Sequence of chain 1.B:
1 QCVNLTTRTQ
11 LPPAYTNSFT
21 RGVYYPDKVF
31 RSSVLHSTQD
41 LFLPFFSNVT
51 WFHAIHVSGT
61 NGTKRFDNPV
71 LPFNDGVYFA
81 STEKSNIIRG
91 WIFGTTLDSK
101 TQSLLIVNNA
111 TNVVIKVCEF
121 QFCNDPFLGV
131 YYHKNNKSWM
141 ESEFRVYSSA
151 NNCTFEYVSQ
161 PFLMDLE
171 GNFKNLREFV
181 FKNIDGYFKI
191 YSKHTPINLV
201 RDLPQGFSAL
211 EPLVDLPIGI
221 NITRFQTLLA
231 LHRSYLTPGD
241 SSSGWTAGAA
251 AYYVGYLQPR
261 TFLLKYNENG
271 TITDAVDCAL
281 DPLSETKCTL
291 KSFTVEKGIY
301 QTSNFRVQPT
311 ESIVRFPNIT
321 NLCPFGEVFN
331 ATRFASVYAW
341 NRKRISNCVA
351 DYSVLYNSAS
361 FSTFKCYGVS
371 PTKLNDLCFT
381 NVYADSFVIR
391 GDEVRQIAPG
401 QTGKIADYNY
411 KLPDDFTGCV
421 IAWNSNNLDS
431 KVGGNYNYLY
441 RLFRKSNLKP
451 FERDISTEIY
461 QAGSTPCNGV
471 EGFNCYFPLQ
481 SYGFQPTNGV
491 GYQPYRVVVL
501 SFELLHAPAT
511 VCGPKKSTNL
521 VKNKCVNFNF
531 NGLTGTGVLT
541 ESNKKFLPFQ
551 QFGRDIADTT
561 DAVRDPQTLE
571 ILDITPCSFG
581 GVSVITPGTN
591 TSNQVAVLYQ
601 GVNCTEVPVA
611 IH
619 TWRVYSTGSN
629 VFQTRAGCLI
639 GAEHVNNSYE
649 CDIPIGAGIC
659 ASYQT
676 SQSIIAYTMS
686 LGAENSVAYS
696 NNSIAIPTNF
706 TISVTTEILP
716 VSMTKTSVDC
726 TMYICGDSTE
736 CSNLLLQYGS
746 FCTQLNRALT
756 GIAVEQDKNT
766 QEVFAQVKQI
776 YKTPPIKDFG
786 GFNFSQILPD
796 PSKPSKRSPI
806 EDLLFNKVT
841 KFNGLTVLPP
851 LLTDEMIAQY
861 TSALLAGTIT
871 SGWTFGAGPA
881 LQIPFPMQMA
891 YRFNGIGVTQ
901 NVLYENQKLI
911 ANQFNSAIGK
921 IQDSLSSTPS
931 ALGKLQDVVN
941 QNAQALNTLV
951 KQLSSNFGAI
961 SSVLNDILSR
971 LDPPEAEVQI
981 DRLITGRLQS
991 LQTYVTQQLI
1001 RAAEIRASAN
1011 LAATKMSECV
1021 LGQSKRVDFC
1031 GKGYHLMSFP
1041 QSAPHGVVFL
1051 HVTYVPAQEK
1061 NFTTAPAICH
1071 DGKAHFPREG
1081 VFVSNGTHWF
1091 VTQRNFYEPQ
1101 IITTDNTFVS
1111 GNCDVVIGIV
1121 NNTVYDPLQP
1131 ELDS

Binding-site contacts:
Ligand atom C2 contacts residue ASN152 of chain 1.C at 2.5 Å.
Ligand atom O6 contacts residue ASN152 of chain 1.C at 3.6 Å.
Ligand atom O4 contacts residue LYS449 of chain 1.B at 3.3 Å.
Ligand atom C3 contacts residue ASN152 of chain 1.C at 3.8 Å.
Ligand atom C7 contacts residue ASN152 of chain 1.C at 3.3 Å.
Ligand atom C4 contacts residue ASN152 of chain 1.C at 4.3 Å.
Ligand atom C5 contacts residue ASN152 of chain 1.C at 3.7 Å.
Ligand atom C6 contacts residue ASN152 of chain 1.C at 4.4 Å.
Ligand atom C1 contacts residue ASN152 of chain 1.C at 1.4 Å.
Ligand atom O3 contacts residue GLU452 of chain 1.B at 4.3 Å.
Ligand atom N2 contacts residue ASN152 of chain 1.C at 2.9 Å (h-bond).
Ligand atom O7 contacts residue ASN152 of chain 1.C at 3.4 Å (h-bond).
Ligand atom O5 contacts residue ASN152 of chain 1.C at 2.4 Å (h-bond).
Ligand atom C4 contacts residue LYS449 of chain 1.B at 4.4 Å.
Ligand atom C8 contacts residue ASN152 of chain 1.C at 4.4 Å.
Ligand atom C3 contacts residue LYS449 of chain 1.B at 4.4 Å.
Ligand atom O3 contacts residue LYS449 of chain 1.B at 4.0 Å.

Sequence of chain 1.C:
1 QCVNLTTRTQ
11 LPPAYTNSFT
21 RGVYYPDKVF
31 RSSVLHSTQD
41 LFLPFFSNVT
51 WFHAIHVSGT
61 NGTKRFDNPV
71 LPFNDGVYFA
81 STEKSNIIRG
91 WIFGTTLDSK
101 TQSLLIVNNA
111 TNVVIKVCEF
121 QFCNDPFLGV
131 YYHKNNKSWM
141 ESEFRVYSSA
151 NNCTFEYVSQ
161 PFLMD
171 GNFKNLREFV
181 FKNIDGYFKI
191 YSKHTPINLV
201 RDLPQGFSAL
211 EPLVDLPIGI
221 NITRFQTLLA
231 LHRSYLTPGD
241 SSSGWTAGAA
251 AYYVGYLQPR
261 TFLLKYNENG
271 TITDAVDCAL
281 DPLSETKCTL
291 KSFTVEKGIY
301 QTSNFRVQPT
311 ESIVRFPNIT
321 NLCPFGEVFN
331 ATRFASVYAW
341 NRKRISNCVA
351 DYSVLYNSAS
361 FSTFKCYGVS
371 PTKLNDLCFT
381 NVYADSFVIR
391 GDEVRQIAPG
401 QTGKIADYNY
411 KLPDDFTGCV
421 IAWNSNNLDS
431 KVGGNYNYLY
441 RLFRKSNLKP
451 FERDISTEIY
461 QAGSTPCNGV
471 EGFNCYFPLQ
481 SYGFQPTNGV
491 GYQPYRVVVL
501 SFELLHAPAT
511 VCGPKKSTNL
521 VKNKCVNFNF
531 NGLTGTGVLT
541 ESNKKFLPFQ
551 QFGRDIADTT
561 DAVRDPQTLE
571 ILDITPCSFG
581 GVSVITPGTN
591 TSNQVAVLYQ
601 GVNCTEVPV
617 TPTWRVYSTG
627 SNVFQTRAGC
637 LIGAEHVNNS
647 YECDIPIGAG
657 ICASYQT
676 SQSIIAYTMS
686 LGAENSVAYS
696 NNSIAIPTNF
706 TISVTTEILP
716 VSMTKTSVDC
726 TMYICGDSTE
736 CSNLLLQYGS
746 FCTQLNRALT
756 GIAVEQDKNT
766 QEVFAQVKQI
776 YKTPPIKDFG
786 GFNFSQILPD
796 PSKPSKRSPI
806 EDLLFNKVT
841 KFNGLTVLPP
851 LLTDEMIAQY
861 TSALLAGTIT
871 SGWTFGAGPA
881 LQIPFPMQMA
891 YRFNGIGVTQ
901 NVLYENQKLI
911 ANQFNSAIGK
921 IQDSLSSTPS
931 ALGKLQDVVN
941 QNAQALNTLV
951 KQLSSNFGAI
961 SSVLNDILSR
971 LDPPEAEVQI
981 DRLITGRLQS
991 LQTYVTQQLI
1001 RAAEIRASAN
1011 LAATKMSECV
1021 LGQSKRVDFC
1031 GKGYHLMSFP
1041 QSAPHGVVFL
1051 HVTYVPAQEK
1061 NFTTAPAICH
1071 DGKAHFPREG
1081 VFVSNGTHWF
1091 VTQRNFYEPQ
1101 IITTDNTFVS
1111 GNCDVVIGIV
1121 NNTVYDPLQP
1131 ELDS

A small-molecule ligand and the protein it binds are described below.
Small molecule (SMILES): CC(=O)N[C@@H]1[C@@H](O)[C@H](O)[C@@H](CO)O[C@H]1O